A protein and the small-molecule ligand that binds it are described below.
Small molecule (SMILES): CC(=O)N[C@@H]1[C@@H](O)[C@H](O)[C@@H](CO)O[C@H]1O

Binding-site contacts:
Ligand atom C1 contacts residue ASN154 of chain 50.A at 1.4 Å.
Ligand atom C8 contacts residue ASN154 of chain 50.A at 4.2 Å.
Ligand atom C4 contacts residue ASN154 of chain 50.A at 4.2 Å.
Ligand atom C5 contacts residue ASN154 of chain 50.A at 3.7 Å.
Ligand atom C2 contacts residue ASN154 of chain 50.A at 2.5 Å.
Ligand atom C1 contacts residue SER156 of chain 50.A at 4.3 Å.
Ligand atom N2 contacts residue ASN154 of chain 50.A at 2.9 Å (h-bond).
Ligand atom C3 contacts residue ASN154 of chain 50.A at 3.8 Å.
Ligand atom O7 contacts residue ASN154 of chain 50.A at 3.8 Å.
Ligand atom C7 contacts residue ASN154 of chain 50.A at 3.5 Å.
Ligand atom O5 contacts residue ASN154 of chain 50.A at 2.4 Å (h-bond).

Sequence of chain 50.A:
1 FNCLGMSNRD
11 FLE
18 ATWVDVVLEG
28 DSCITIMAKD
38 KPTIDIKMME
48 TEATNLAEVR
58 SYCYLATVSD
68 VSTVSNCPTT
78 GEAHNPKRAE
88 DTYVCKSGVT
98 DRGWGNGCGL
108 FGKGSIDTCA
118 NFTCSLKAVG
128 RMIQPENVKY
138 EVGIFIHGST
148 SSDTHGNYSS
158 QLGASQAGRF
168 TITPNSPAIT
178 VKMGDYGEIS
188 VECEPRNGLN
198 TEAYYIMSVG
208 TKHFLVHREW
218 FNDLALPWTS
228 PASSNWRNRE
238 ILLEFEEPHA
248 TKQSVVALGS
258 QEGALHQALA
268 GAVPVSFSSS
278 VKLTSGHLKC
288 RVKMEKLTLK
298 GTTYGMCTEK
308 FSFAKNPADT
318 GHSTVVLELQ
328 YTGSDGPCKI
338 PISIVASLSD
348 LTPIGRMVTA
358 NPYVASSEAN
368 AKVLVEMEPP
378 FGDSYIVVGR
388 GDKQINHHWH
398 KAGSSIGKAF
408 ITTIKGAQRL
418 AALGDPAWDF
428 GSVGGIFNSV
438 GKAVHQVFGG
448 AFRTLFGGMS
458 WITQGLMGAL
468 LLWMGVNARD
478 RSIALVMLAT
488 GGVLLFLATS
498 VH